Sequence of chain 1.A:
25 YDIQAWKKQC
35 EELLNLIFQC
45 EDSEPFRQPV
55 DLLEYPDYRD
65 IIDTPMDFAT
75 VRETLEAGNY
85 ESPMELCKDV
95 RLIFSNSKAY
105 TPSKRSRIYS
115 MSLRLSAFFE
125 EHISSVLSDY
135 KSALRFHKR

This protein binds this small molecule.
Small molecule (SMILES): O=C1Cc2ccc(Br)cc2N1

Binding-site contacts:
Ligand atom C4 contacts residue TYR59 of chain 1.A at 4.0 Å (hydrophobic).
Ligand atom C11 contacts residue PRO49 of chain 1.A at 3.5 Å (hydrophobic).
Ligand atom C10 contacts residue PRO49 of chain 1.A at 3.5 Å (hydrophobic).
Ligand atom C2 contacts residue ILE112 of chain 1.A at 4.0 Å (hydrophobic).
Ligand atom C11 contacts residue VAL54 of chain 1.A at 3.8 Å (hydrophobic).
Ligand atom C3 contacts residue TYR104 of chain 1.A at 3.5 Å (hydrophobic).
Ligand atom C6 contacts residue TYR59 of chain 1.A at 3.5 Å (hydrophobic).
Ligand atom C6 contacts residue VAL54 of chain 1.A at 4.4 Å (hydrophobic).
Ligand atom BR1 contacts residue TYR62 of chain 1.A at 3.9 Å.
Ligand atom C5 contacts residue TYR59 of chain 1.A at 4.3 Å (hydrophobic).
Ligand atom C11 contacts residue ILE112 of chain 1.A at 4.1 Å (hydrophobic).
Ligand atom N9 contacts residue VAL54 of chain 1.A at 4.2 Å.
Ligand atom C3 contacts residue TYR62 of chain 1.A at 4.0 Å (hydrophobic).
Ligand atom BR1 contacts residue SER101 of chain 1.A at 3.9 Å.
Ligand atom C2 contacts residue TYR62 of chain 1.A at 4.2 Å (hydrophobic).
Ligand atom C2 contacts residue VAL54 of chain 1.A at 4.1 Å (hydrophobic).
Ligand atom C10 contacts residue VAL54 of chain 1.A at 3.8 Å (hydrophobic).
Ligand atom C4 contacts residue TYR104 of chain 1.A at 3.9 Å (hydrophobic).
Ligand atom C3 contacts residue ILE112 of chain 1.A at 4.0 Å (hydrophobic).
Ligand atom C10 contacts residue ILE112 of chain 1.A at 4.1 Å (hydrophobic).
Ligand atom C5 contacts residue VAL54 of chain 1.A at 4.0 Å (hydrophobic).
Ligand atom C5 contacts residue ILE112 of chain 1.A at 4.1 Å (hydrophobic).
Ligand atom C7 contacts residue PRO49 of chain 1.A at 4.0 Å (hydrophobic).
Ligand atom C3 contacts residue VAL54 of chain 1.A at 4.4 Å (hydrophobic).
Ligand atom BR1 contacts residue PHE50 of chain 1.A at 4.5 Å.
Ligand atom BR1 contacts residue ILE112 of chain 1.A at 4.4 Å.
Ligand atom C4 contacts residue ILE112 of chain 1.A at 4.1 Å (hydrophobic).
Ligand atom C4 contacts residue VAL54 of chain 1.A at 4.2 Å (hydrophobic).
Ligand atom N9 contacts residue PRO49 of chain 1.A at 2.9 Å (h-bond).
Ligand atom O8 contacts residue PRO49 of chain 1.A at 4.4 Å.
Ligand atom BR1 contacts residue TYR104 of chain 1.A at 4.1 Å.
Ligand atom C2 contacts residue TYR104 of chain 1.A at 4.3 Å (hydrophobic).